This protein binds this small molecule.
Small molecule (SMILES): CC(=O)N[C@H]1[C@H](O[C@H]2[C@H](O)[C@@H](NC(C)=O)CO[C@@H]2CO)O[C@H](CO)[C@@H](O)[C@@H]1O

Sequence of chain 1.I:
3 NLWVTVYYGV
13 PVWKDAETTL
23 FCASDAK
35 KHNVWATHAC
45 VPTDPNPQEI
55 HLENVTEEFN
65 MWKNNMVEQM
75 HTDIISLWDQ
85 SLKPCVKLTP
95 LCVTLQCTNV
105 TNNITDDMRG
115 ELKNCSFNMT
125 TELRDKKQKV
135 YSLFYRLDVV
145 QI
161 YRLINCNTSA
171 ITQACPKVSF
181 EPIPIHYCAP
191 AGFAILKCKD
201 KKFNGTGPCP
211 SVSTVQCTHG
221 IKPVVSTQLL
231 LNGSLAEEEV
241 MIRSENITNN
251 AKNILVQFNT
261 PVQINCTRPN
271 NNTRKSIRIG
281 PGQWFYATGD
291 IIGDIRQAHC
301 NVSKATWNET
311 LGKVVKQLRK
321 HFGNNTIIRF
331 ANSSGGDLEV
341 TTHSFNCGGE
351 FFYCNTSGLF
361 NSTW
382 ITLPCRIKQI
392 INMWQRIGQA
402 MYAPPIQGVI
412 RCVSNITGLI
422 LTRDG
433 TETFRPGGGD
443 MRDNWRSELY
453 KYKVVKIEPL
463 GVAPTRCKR

Binding-site contacts:
Ligand atom O5 contacts residue TYR135 of chain 1.I at 4.4 Å.
Ligand atom C8 contacts residue ASP290 of chain 1.I at 3.3 Å.
Ligand atom C7 contacts residue VAL104 of chain 1.I at 4.5 Å (hydrophobic).
Ligand atom C8 contacts residue ASN106 of chain 1.I at 3.7 Å.
Ligand atom O7 contacts residue ASN118 of chain 1.I at 3.2 Å (h-bond).
Ligand atom C8 contacts residue VAL104 of chain 1.I at 3.7 Å (hydrophobic).
Ligand atom O7 contacts residue VAL104 of chain 1.I at 4.3 Å.
Ligand atom N2 contacts residue ASP290 of chain 1.I at 3.0 Å (salt-bridge).
Ligand atom C8 contacts residue LEU137 of chain 1.I at 3.7 Å (hydrophobic).
Ligand atom C4 contacts residue ASN118 of chain 1.I at 4.2 Å.
Ligand atom C3 contacts residue TYR135 of chain 1.I at 4.2 Å (hydrophobic).
Ligand atom C7 contacts residue TYR135 of chain 1.I at 3.7 Å (hydrophobic).
Ligand atom N2 contacts residue ASN118 of chain 1.I at 2.9 Å (h-bond).
Ligand atom C2 contacts residue ASN118 of chain 1.I at 2.5 Å.
Ligand atom C2 contacts residue ASP290 of chain 1.I at 4.0 Å.
Ligand atom C7 contacts residue LEU137 of chain 1.I at 4.2 Å (hydrophobic).
Ligand atom C8 contacts residue TYR135 of chain 1.I at 3.5 Å (hydrophobic).
Ligand atom O3 contacts residue ASP290 of chain 1.I at 3.0 Å (salt-bridge).
Ligand atom O5 contacts residue ASN118 of chain 1.I at 2.4 Å (h-bond).
Ligand atom C5 contacts residue TYR135 of chain 1.I at 4.0 Å (hydrophobic).
Ligand atom C5 contacts residue ASN118 of chain 1.I at 3.7 Å.
Ligand atom C8 contacts residue ASN118 of chain 1.I at 4.3 Å.
Ligand atom C3 contacts residue ASP290 of chain 1.I at 3.9 Å.
Ligand atom C7 contacts residue ASN118 of chain 1.I at 3.2 Å.
Ligand atom C1 contacts residue TYR135 of chain 1.I at 4.1 Å (hydrophobic).
Ligand atom C1 contacts residue ASN118 of chain 1.I at 1.5 Å.
Ligand atom N2 contacts residue LEU137 of chain 1.I at 4.3 Å.
Ligand atom C3 contacts residue ASN118 of chain 1.I at 3.8 Å.
Ligand atom C7 contacts residue ASP290 of chain 1.I at 3.6 Å.
Ligand atom O7 contacts residue ASN106 of chain 1.I at 4.5 Å.
Ligand atom O4 contacts residue TYR135 of chain 1.I at 3.9 Å.
Ligand atom C7 contacts residue ASN106 of chain 1.I at 4.4 Å.
Ligand atom O7 contacts residue TYR135 of chain 1.I at 2.9 Å (h-bond).